Binding-site contacts:
Ligand atom O10 contacts residue HIS39 of chain 1.D at 3.1 Å.
Ligand atom N5 contacts residue GLY99 of chain 1.C at 2.8 Å (h-bond).
Ligand atom O6 contacts residue SER96 of chain 1.D at 2.6 Å (h-bond).
Ligand atom C4 contacts residue GLY99 of chain 1.C at 3.7 Å.
Ligand atom C5 contacts residue GLY99 of chain 1.C at 3.5 Å.
Ligand atom O6 contacts residue ASN33 of chain 1.D at 3.0 Å (h-bond).
Ligand atom C6 contacts residue GLY99 of chain 1.C at 3.5 Å.
Ligand atom C3 contacts residue VAL99 of chain 1.D at 3.7 Å (hydrophobic).
Ligand atom O4 contacts residue THR97 of chain 1.D at 2.6 Å (h-bond).
Ligand atom O10 contacts residue LYS55 of chain 1.D at 2.8 Å (salt-bridge).
Ligand atom O10 contacts residue TYR37 of chain 1.D at 3.5 Å.
Ligand atom O5 contacts residue HIS31 of chain 1.D at 3.7 Å.
Ligand atom C4 contacts residue THR97 of chain 1.D at 3.5 Å.
Ligand atom O4 contacts residue LYS55 of chain 1.D at 3.4 Å (salt-bridge).
Ligand atom O7 contacts residue SER96 of chain 1.D at 2.7 Å (h-bond).
Ligand atom C4 contacts residue ASP52 of chain 1.C at 3.3 Å.
Ligand atom C1 contacts residue ASN33 of chain 1.C at 3.6 Å.
Ligand atom C6 contacts residue SER96 of chain 1.D at 3.5 Å.
Ligand atom O10 contacts residue ASN33 of chain 1.C at 3.7 Å.
Ligand atom O3 contacts residue THR97 of chain 1.D at 3.6 Å.
Ligand atom O8 contacts residue ASN35 of chain 1.C at 2.9 Å (h-bond).
Ligand atom O1B contacts residue TYR32 of chain 1.C at 3.2 Å.
Ligand atom C6 contacts residue ASN33 of chain 1.C at 3.6 Å.
Ligand atom O3 contacts residue VAL99 of chain 1.D at 2.7 Å (h-bond).
Ligand atom O9 contacts residue ASN35 of chain 1.C at 2.7 Å (h-bond).
Ligand atom O1A contacts residue GLY99 of chain 1.C at 3.5 Å.
Ligand atom C9 contacts residue ASN35 of chain 1.C at 3.5 Å.
Ligand atom O10 contacts residue ASP52 of chain 1.C at 3.3 Å (salt-bridge).
Ligand atom C6 contacts residue ASN33 of chain 1.D at 3.5 Å.
Ligand atom C10 contacts residue HIS39 of chain 1.D at 3.6 Å.
Ligand atom C5 contacts residue ASN33 of chain 1.C at 3.7 Å.
Ligand atom C4 contacts residue SER96 of chain 1.D at 3.5 Å.
Ligand atom O9 contacts residue ASN33 of chain 1.C at 3.5 Å (h-bond).
Ligand atom O4 contacts residue HIS31 of chain 1.D at 2.8 Å (h-bond).
Ligand atom C11 contacts residue HIS39 of chain 1.D at 3.5 Å.
Ligand atom N5 contacts residue ASN33 of chain 1.C at 2.9 Å (h-bond).
Ligand atom O1A contacts residue ASN33 of chain 1.C at 3.0 Å (h-bond).
Ligand atom O4 contacts residue ASP52 of chain 1.C at 2.6 Å (salt-bridge).
Ligand atom C10 contacts residue ASN33 of chain 1.C at 3.7 Å.
Ligand atom O1B contacts residue ASN33 of chain 1.C at 3.1 Å (h-bond).

A protein and the small-molecule ligand that binds it are described below.
Small molecule (SMILES): CC(=O)N[C@H]1[C@H](O[C@@H]2[C@H](O[C@]3(C(=O)O)C[C@H](O)[C@@H](NC(C)=O)[C@H]([C@H](O)[C@@H](CO)O[C@]4(C(=O)O)C[C@H](O)[C@@H](NC(C)=O)[C@H]([C@H](O)[C@H](O)CO)O4)O3)[C@@H](O)[C@H](O[C@H]3[C@H](O)[C@@H](O)[C@@H](O)O[C@@H]3CO)O[C@@H]2CO)O[C@H](CO)[C@H](O)[C@@H]1O

Sequence of chain 1.D:
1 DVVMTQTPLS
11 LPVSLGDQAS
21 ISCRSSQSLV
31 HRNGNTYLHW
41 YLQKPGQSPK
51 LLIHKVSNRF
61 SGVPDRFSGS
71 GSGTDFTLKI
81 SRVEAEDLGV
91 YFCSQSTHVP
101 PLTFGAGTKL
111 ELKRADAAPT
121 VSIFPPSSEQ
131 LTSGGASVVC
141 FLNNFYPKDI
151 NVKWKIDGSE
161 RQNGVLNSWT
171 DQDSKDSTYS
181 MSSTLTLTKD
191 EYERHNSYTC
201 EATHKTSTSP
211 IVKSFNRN

Sequence of chain 1.C:
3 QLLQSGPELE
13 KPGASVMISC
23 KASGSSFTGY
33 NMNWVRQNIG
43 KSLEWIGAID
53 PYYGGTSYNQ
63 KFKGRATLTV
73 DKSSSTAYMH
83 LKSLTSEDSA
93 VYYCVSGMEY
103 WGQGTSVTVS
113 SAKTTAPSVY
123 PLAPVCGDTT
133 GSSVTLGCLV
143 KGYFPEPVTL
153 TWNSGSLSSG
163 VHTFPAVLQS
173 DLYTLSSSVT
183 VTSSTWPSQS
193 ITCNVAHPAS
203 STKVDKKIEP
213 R